Binding-site contacts:
Ligand atom O4 contacts residue ILE298 of chain 2.A at 4.5 Å.
Ligand atom C6 contacts residue GLN295 of chain 2.A at 3.4 Å.
Ligand atom C5 contacts residue THR292 of chain 2.A at 4.4 Å.
Ligand atom O6 contacts residue GLN295 of chain 2.A at 2.6 Å (h-bond).
Ligand atom O7 contacts residue ASN290 of chain 2.A at 3.6 Å.
Ligand atom O6 contacts residue ILE298 of chain 2.A at 3.8 Å.
Ligand atom O5 contacts residue ASN290 of chain 2.A at 2.4 Å (h-bond).
Ligand atom C5 contacts residue ASN290 of chain 2.A at 3.7 Å.
Ligand atom C1 contacts residue THR292 of chain 2.A at 3.6 Å.
Ligand atom C1 contacts residue ASN290 of chain 2.A at 1.6 Å.
Ligand atom N2 contacts residue ASN290 of chain 2.A at 2.9 Å (h-bond).
Ligand atom C7 contacts residue ASN290 of chain 2.A at 3.4 Å.
Ligand atom O6 contacts residue GLN295 of chain 2.A at 3.0 Å (h-bond).
Ligand atom C2 contacts residue THR292 of chain 2.A at 3.6 Å.
Ligand atom N2 contacts residue THR292 of chain 2.A at 4.3 Å.
Ligand atom C2 contacts residue GLN295 of chain 2.A at 4.2 Å.
Ligand atom C7 contacts residue THR292 of chain 2.A at 4.2 Å.
Ligand atom C3 contacts residue GLN295 of chain 2.A at 3.4 Å.
Ligand atom C4 contacts residue ASN290 of chain 2.A at 4.2 Å.
Ligand atom O2 contacts residue GLN295 of chain 2.A at 3.7 Å.
Ligand atom O7 contacts residue TYR293 of chain 2.A at 4.4 Å.
Ligand atom C2 contacts residue ASN290 of chain 2.A at 2.5 Å.
Ligand atom C6 contacts residue GLN295 of chain 2.A at 3.9 Å.
Ligand atom O3 contacts residue GLN295 of chain 2.A at 2.8 Å (h-bond).
Ligand atom C6 contacts residue ILE298 of chain 2.A at 3.5 Å (hydrophobic).
Ligand atom O6 contacts residue ILE298 of chain 2.A at 4.1 Å.
Ligand atom C6 contacts residue THR292 of chain 2.A at 4.1 Å.
Ligand atom C3 contacts residue ASN290 of chain 2.A at 3.9 Å.
Ligand atom O5 contacts residue THR292 of chain 2.A at 3.4 Å.
Ligand atom O7 contacts residue THR292 of chain 2.A at 3.5 Å (h-bond).
Ligand atom C8 contacts residue ASN290 of chain 2.A at 4.5 Å.

Sequence of chain 2.A:
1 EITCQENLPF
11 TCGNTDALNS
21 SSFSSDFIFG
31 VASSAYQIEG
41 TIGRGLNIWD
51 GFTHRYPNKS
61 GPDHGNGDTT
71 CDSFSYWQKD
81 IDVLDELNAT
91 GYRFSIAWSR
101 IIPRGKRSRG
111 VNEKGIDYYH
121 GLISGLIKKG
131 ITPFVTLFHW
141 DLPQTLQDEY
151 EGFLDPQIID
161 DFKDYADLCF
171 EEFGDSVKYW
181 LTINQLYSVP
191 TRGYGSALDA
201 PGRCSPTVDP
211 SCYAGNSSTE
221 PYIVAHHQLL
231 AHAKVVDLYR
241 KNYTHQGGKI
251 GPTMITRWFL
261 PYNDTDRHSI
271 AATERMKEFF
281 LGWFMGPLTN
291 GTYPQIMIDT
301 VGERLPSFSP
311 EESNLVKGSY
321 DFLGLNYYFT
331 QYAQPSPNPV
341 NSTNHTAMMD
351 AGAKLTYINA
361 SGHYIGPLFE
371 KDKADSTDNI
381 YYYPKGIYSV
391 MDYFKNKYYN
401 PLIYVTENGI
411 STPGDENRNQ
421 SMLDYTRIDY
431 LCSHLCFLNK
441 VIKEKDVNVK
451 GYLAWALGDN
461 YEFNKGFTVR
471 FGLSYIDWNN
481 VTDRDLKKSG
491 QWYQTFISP

A protein and the small-molecule ligand that binds it are described below.
Small molecule (SMILES): CC(=O)N[C@H]1[C@H](O[C@H]2[C@H](O[C@@H]3O[C@@H](C)[C@@H](O)[C@@H](O)[C@@H]3O)[C@@H](NC(C)=O)CO[C@@H]2CO)O[C@H](CO)[C@@H](O[C@@H]2O[C@H](CO[C@H]3O[C@H](CO)[C@@H](O)[C@H](O)[C@@H]3O)[C@@H](O)[C@H](O[C@H]3O[C@H](CO)[C@@H](O)[C@H](O)[C@@H]3O)[C@@H]2O[C@@H]2OC[C@@H](O)[C@H](O)[C@H]2O)[C@@H]1O